Sequence of chain 53.C:
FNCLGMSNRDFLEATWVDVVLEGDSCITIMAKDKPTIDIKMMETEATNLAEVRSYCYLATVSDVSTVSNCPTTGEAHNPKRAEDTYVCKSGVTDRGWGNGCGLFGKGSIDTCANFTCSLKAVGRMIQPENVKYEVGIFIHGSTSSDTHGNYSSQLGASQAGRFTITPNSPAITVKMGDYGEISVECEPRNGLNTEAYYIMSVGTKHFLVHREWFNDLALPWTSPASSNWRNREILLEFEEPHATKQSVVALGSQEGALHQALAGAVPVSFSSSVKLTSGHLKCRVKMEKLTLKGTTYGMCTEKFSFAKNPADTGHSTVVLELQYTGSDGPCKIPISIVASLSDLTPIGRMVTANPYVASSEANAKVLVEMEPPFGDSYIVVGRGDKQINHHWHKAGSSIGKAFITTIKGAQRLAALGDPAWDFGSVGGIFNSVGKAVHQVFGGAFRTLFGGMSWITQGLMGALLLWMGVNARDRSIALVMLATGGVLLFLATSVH

A protein and the small-molecule ligand that binds it are described below.
Small molecule (SMILES): CC(=O)N[C@@H]1[C@@H](O)[C@H](O)[C@@H](CO)O[C@H]1O

Binding-site contacts:
Ligand atom C5 contacts residue SER157 of chain 53.C at 4.3 Å.
Ligand atom C1 contacts residue SER156 of chain 53.C at 4.1 Å.
Ligand atom O5 contacts residue ASN154 of chain 53.C at 2.3 Å (h-bond).
Ligand atom C2 contacts residue ASN154 of chain 53.C at 2.5 Å.
Ligand atom O5 contacts residue SER156 of chain 53.C at 4.3 Å.
Ligand atom N2 contacts residue ASN154 of chain 53.C at 3.1 Å (h-bond).
Ligand atom O7 contacts residue ASN154 of chain 53.C at 3.8 Å.
Ligand atom O6 contacts residue SER157 of chain 53.C at 4.4 Å.
Ligand atom C8 contacts residue ASN154 of chain 53.C at 3.8 Å.
Ligand atom C7 contacts residue ASN154 of chain 53.C at 3.4 Å.
Ligand atom C6 contacts residue SER157 of chain 53.C at 4.1 Å.
Ligand atom C4 contacts residue ASN154 of chain 53.C at 4.2 Å.
Ligand atom C1 contacts residue ASN154 of chain 53.C at 1.4 Å.
Ligand atom C5 contacts residue SER156 of chain 53.C at 4.4 Å.
Ligand atom C1 contacts residue SER157 of chain 53.C at 4.2 Å.
Ligand atom O5 contacts residue SER157 of chain 53.C at 3.5 Å (h-bond).
Ligand atom C3 contacts residue ASN154 of chain 53.C at 3.9 Å.
Ligand atom C5 contacts residue ASN154 of chain 53.C at 3.6 Å.